Sequence of chain 1.A:
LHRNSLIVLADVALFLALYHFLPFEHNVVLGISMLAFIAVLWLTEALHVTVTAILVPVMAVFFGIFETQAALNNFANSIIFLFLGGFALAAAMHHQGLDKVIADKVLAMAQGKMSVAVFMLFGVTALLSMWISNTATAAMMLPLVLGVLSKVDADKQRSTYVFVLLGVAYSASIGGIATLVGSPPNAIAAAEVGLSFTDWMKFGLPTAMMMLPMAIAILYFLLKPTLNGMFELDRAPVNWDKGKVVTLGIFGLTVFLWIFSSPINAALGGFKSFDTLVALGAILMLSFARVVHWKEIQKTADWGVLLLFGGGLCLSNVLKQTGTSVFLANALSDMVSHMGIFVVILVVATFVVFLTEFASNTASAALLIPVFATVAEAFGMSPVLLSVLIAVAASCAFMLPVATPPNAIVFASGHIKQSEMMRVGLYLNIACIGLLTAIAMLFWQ

Binding-site contacts:
Ligand atom O09 contacts residue PRO188 of chain 1.A at 4.0 Å.
Ligand atom C10 contacts residue THR366 of chain 1.A at 4.2 Å.
Ligand atom C02 contacts residue SER364 of chain 1.A at 4.3 Å.
Ligand atom O12 contacts residue ALA407 of chain 1.A at 3.1 Å (h-bond).
Ligand atom C03 contacts residue PRO409 of chain 1.A at 3.9 Å (hydrophobic).
Ligand atom C10 contacts residue PRO409 of chain 1.A at 4.3 Å (hydrophobic).
Ligand atom O09 contacts residue GLY186 of chain 1.A at 3.9 Å.
Ligand atom C02 contacts residue THR366 of chain 1.A at 3.5 Å.
Ligand atom C05 contacts residue PRO409 of chain 1.A at 4.1 Å (hydrophobic).
Ligand atom C05 contacts residue THR408 of chain 1.A at 3.2 Å.
Ligand atom O09 contacts residue ASN138 of chain 1.A at 2.2 Å (h-bond).
Ligand atom O11 contacts residue ASN365 of chain 1.A at 2.6 Å (h-bond).
Ligand atom C06 contacts residue SER187 of chain 1.A at 4.1 Å.
Ligand atom C10 contacts residue SER364 of chain 1.A at 3.0 Å.
Ligand atom C10 contacts residue ALA407 of chain 1.A at 4.1 Å (hydrophobic).
Ligand atom C03 contacts residue ASN365 of chain 1.A at 3.7 Å.
Ligand atom O08 contacts residue THR139 of chain 1.A at 3.5 Å (h-bond).
Ligand atom O12 contacts residue ASN365 of chain 1.A at 3.2 Å (h-bond).
Ligand atom C04 contacts residue ASN365 of chain 1.A at 3.1 Å.
Ligand atom O08 contacts residue SER137 of chain 1.A at 3.8 Å.
Ligand atom C10 contacts residue NA1 of chain 1.F at 4.1 Å.
Ligand atom O12 contacts residue PRO409 of chain 1.A at 3.9 Å.
Ligand atom C03 contacts residue THR366 of chain 1.A at 4.2 Å.
Ligand atom C01 contacts residue THR366 of chain 1.A at 3.7 Å.
Ligand atom O11 contacts residue THR366 of chain 1.A at 3.4 Å (h-bond).
Ligand atom O12 contacts residue NA1 of chain 1.F at 3.5 Å (h-bond).
Ligand atom C06 contacts residue ASN138 of chain 1.A at 4.2 Å.
Ligand atom O12 contacts residue SER364 of chain 1.A at 3.3 Å.
Ligand atom C03 contacts residue SER364 of chain 1.A at 4.1 Å.
Ligand atom C07 contacts residue ASN138 of chain 1.A at 3.2 Å.
Ligand atom O12 contacts residue THR408 of chain 1.A at 4.0 Å.
Ligand atom O11 contacts residue SER364 of chain 1.A at 1.8 Å (h-bond).
Ligand atom O08 contacts residue ASN138 of chain 1.A at 3.2 Å.
Ligand atom C10 contacts residue ASN365 of chain 1.A at 2.9 Å.
Ligand atom C05 contacts residue ASN365 of chain 1.A at 3.4 Å.
Ligand atom C07 contacts residue SER187 of chain 1.A at 3.7 Å.
Ligand atom C04 contacts residue THR408 of chain 1.A at 3.2 Å.
Ligand atom C07 contacts residue PRO188 of chain 1.A at 4.4 Å (hydrophobic).
Ligand atom C04 contacts residue PRO409 of chain 1.A at 3.7 Å (hydrophobic).
Ligand atom O09 contacts residue SER187 of chain 1.A at 2.6 Å (h-bond).

This small molecule binds to this protein.
Small molecule (SMILES): O=C(O)c1ccc(C(=O)O)cc1